Sequence of chain 1.B:
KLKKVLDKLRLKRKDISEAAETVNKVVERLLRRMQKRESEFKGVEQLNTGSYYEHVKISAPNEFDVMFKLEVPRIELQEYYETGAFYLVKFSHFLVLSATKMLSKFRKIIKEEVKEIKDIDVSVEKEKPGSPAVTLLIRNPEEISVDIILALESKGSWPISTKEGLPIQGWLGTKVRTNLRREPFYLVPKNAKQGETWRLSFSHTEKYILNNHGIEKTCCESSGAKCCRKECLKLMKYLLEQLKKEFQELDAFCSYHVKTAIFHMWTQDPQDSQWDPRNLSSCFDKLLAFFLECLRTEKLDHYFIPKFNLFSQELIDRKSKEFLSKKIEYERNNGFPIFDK

The small molecule below binds the protein below.
Small molecule (SMILES): Nc1nc2c(ncn2[C@@H]2O[C@H](COP(=O)(O)O[C@@H]3[C@H](O)[C@@H](COP(=O)(O)OP(=O)(O)OP(=O)(O)O)O[C@H]3n3cnc4c(=O)[nH]c(N)nc43)[C@@H](O)[C@H]2O)c(=O)[nH]1

Binding-site contacts:
Ligand atom C17 contacts residue TYR278 of chain 1.B at 3.6 Å (hydrophobic).
Ligand atom O9 contacts residue MN1 of chain 1.M at 2.3 Å.
Ligand atom O12 contacts residue ASP70 of chain 1.B at 3.0 Å (salt-bridge).
Ligand atom O3 contacts residue LYS207 of chain 1.B at 2.9 Å (salt-bridge).
Ligand atom P4 contacts residue MN1 of chain 1.N at 3.4 Å.
Ligand atom O18 contacts residue ARG221 of chain 1.B at 3.3 Å (salt-bridge).
Ligand atom P2 contacts residue MN1 of chain 1.N at 3.2 Å.
Ligand atom O16 contacts residue SER56 of chain 1.B at 2.7 Å (h-bond).
Ligand atom C14 contacts residue TYR278 of chain 1.B at 3.7 Å (hydrophobic).
Ligand atom P2 contacts residue MN1 of chain 1.M at 3.2 Å.
Ligand atom O10 contacts residue MN1 of chain 1.N at 3.2 Å.
Ligand atom O18 contacts residue TYR278 of chain 1.B at 3.7 Å.
Ligand atom O13 contacts residue MN1 of chain 1.N at 3.5 Å.
Ligand atom O14 contacts residue MN1 of chain 1.N at 2.1 Å.
Ligand atom C15 contacts residue ARG221 of chain 1.B at 3.6 Å.
Ligand atom C11 contacts residue SER277 of chain 1.B at 3.4 Å.
Ligand atom O7 contacts residue MN1 of chain 1.M at 3.7 Å.
Ligand atom O17 contacts residue CYS276 of chain 1.B at 3.1 Å (h-bond).
Ligand atom N5 contacts residue CYS276 of chain 1.B at 3.7 Å.
Ligand atom N1 contacts residue GLU68 of chain 1.B at 3.4 Å (salt-bridge).
Ligand atom O16 contacts residue LYS259 of chain 1.B at 3.2 Å (salt-bridge).
Ligand atom O14 contacts residue GLU68 of chain 1.B at 3.1 Å (salt-bridge).
Ligand atom O9 contacts residue MN1 of chain 1.N at 2.1 Å.
Ligand atom O13 contacts residue SER56 of chain 1.B at 3.4 Å.
Ligand atom O15 contacts residue SER277 of chain 1.B at 2.7 Å (h-bond).
Ligand atom P4 contacts residue SER56 of chain 1.B at 3.5 Å.
Ligand atom O9 contacts residue GLU68 of chain 1.B at 2.8 Å (salt-bridge).
Ligand atom O8 contacts residue MN1 of chain 1.M at 3.7 Å.
Ligand atom C12 contacts residue CYS276 of chain 1.B at 3.3 Å (hydrophobic).
Ligand atom O12 contacts residue SER56 of chain 1.B at 2.8 Å (h-bond).
Ligand atom O13 contacts residue SER277 of chain 1.B at 3.6 Å (h-bond).
Ligand atom P3 contacts residue MN1 of chain 1.N at 3.3 Å.
Ligand atom O12 contacts residue MN1 of chain 1.N at 2.5 Å.
Ligand atom C20 contacts residue SER277 of chain 1.B at 3.7 Å.
Ligand atom O12 contacts residue GLY55 of chain 1.B at 3.2 Å.
Ligand atom O9 contacts residue ASP70 of chain 1.B at 2.8 Å (salt-bridge).
Ligand atom N3 contacts residue CYS276 of chain 1.B at 3.4 Å.
Ligand atom O21 contacts residue SER277 of chain 1.B at 2.9 Å (h-bond).
Ligand atom O10 contacts residue SER277 of chain 1.B at 3.5 Å (h-bond).
Ligand atom O19 contacts residue LYS145 of chain 1.B at 3.4 Å.